Binding-site contacts:
Ligand atom O contacts residue LYS234 of chain 7.S at 3.6 Å.
Ligand atom N contacts residue ASN227 of chain 7.S at 3.0 Å (h-bond).
Ligand atom C contacts residue LEU286 of chain 7.S at 3.8 Å (hydrophobic).
Ligand atom CB contacts residue TYR238 of chain 7.S at 3.6 Å (hydrophobic).
Ligand atom C contacts residue ASN281 of chain 7.S at 3.8 Å.
Ligand atom CG2 contacts residue HIS277 of chain 7.S at 3.3 Å.
Ligand atom CD1 contacts residue TYR91 of chain 7.S at 3.9 Å (hydrophobic).
Ligand atom CG contacts residue LYS234 of chain 7.S at 3.3 Å.
Ligand atom N contacts residue THR235 of chain 7.S at 3.5 Å (h-bond).
Ligand atom CG contacts residue HIS277 of chain 7.S at 3.8 Å.
Ligand atom CG2 contacts residue GLU236 of chain 7.S at 3.3 Å.
Ligand atom CG2 contacts residue PHE278 of chain 7.S at 3.7 Å (hydrophobic).
Ligand atom CG contacts residue TYR273 of chain 7.S at 3.6 Å (hydrophobic).
Ligand atom CB contacts residue HIS277 of chain 7.S at 3.7 Å.
Ligand atom CB contacts residue LEU286 of chain 7.S at 3.9 Å (hydrophobic).
Ligand atom CD contacts residue TYR273 of chain 7.S at 3.3 Å (hydrophobic).
Ligand atom O contacts residue ASN281 of chain 7.S at 2.6 Å (h-bond).
Ligand atom O contacts residue THR235 of chain 7.S at 3.0 Å (h-bond).
Ligand atom C contacts residue ASN227 of chain 7.S at 3.5 Å.
Ligand atom CA contacts residue ASN227 of chain 7.S at 3.7 Å.
Ligand atom CG2 contacts residue LEU286 of chain 7.S at 3.7 Å (hydrophobic).
Ligand atom CD1 contacts residue TYR94 of chain 7.S at 3.5 Å (hydrophobic).
Ligand atom O contacts residue LEU286 of chain 7.S at 3.2 Å.
Ligand atom O contacts residue THR235 of chain 7.S at 3.1 Å (h-bond).
Ligand atom CG2 contacts residue ASN281 of chain 7.S at 3.6 Å.
Ligand atom O contacts residue HIS277 of chain 7.S at 3.4 Å.
Ligand atom O contacts residue TYR94 of chain 7.S at 2.9 Å.
Ligand atom CA contacts residue THR235 of chain 7.S at 3.6 Å.
Ligand atom CB contacts residue ASP233 of chain 7.S at 3.0 Å.
Ligand atom C contacts residue THR235 of chain 7.S at 3.6 Å.
Ligand atom C contacts residue THR235 of chain 7.S at 3.6 Å.
Ligand atom CD contacts residue HIS277 of chain 7.S at 3.9 Å.
Ligand atom CG contacts residue ASP233 of chain 7.S at 3.0 Å.
Ligand atom C contacts residue THR235 of chain 7.S at 3.6 Å.
Ligand atom O contacts residue ASN227 of chain 7.S at 3.6 Å.
Ligand atom N contacts residue TYR273 of chain 7.S at 3.9 Å.
Ligand atom CG1 contacts residue VAL280 of chain 7.S at 4.0 Å (hydrophobic).
Ligand atom N contacts residue THR235 of chain 7.S at 3.9 Å.
Ligand atom C contacts residue TYR94 of chain 7.S at 4.0 Å (hydrophobic).
Ligand atom CG1 contacts residue TYR94 of chain 7.S at 3.8 Å (hydrophobic).

Sequence of chain 7.S:
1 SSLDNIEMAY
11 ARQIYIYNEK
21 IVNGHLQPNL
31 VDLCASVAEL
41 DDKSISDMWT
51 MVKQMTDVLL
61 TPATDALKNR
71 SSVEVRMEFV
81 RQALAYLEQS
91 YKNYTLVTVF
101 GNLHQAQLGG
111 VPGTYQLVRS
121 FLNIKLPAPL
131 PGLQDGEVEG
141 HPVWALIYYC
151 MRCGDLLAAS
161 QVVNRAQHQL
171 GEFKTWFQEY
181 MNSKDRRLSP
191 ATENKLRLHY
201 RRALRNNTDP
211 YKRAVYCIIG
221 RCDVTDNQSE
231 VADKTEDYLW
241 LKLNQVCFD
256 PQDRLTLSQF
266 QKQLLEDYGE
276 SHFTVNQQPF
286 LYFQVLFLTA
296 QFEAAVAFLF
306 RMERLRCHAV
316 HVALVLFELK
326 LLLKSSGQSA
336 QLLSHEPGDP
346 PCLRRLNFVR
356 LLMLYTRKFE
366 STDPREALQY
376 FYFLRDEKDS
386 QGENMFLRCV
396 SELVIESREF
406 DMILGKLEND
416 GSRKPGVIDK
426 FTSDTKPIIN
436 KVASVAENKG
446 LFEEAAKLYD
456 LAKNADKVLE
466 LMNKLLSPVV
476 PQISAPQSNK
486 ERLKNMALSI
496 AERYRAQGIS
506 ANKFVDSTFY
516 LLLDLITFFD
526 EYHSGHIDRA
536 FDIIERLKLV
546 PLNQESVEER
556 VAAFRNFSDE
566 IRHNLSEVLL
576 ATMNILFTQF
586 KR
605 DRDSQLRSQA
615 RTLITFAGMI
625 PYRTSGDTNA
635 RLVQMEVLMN

The small molecule below binds the protein below.
Small molecule (SMILES): CC[C@H](C)[C@H](NC(=O)[C@H](CO)NC(=O)[C@H](CCCN=C(N)N)NC(=O)[C@@H](NC(=O)[C@@H]1CCCN1C(=O)[C@@H]1CCCN1C(=O)[C@H](C)N)C(C)C)C(=O)N[C@H](C=O)Cc1ccc(O)cc1